Binding-site contacts:
Ligand atom BR28 contacts residue LEU49 of chain 1.B at 3.5 Å.
Ligand atom C12 contacts residue LEU49 of chain 1.B at 3.5 Å (hydrophobic).
Ligand atom O30 contacts residue SER95 of chain 1.B at 2.7 Å (h-bond).
Ligand atom O35 contacts residue GLY97 of chain 1.C at 3.1 Å.
Ligand atom C29 contacts residue MET97 of chain 1.B at 3.7 Å (hydrophobic).
Ligand atom C6 contacts residue ALA115 of chain 1.B at 3.6 Å (hydrophobic).
Ligand atom O32 contacts residue ASP48 of chain 1.B at 2.7 Å (salt-bridge).
Ligand atom O30 contacts residue MET97 of chain 1.B at 3.3 Å.
Ligand atom C5 contacts residue ASP48 of chain 1.B at 3.5 Å.
Ligand atom C15 contacts residue LEU49 of chain 1.B at 3.6 Å (hydrophobic).
Ligand atom O32 contacts residue ASP50 of chain 1.B at 3.3 Å.
Ligand atom C2 contacts residue ASP48 of chain 1.B at 3.7 Å.
Ligand atom O16 contacts residue ASN118 of chain 1.B at 3.0 Å (h-bond).
Ligand atom C12 contacts residue ILE96 of chain 1.B at 3.6 Å (hydrophobic).
Ligand atom N37 contacts residue GLY97 of chain 1.C at 1.3 Å.
Ligand atom C14 contacts residue LEU49 of chain 1.B at 3.4 Å (hydrophobic).
Ligand atom C20 contacts residue SER95 of chain 1.B at 3.5 Å.
Ligand atom C8 contacts residue LEU49 of chain 1.B at 3.4 Å (hydrophobic).
Ligand atom N37 contacts residue ASP117 of chain 1.B at 3.6 Å.
Ligand atom C1 contacts residue LYS72 of chain 1.B at 3.7 Å.
Ligand atom O31 contacts residue ASP48 of chain 1.B at 2.5 Å (salt-bridge).
Ligand atom C20 contacts residue LEU49 of chain 1.B at 3.4 Å (hydrophobic).
Ligand atom N9 contacts residue ASP48 of chain 1.B at 3.7 Å.
Ligand atom O35 contacts residue GLY27 of chain 1.B at 3.0 Å (h-bond).
Ligand atom C4 contacts residue ALA115 of chain 1.B at 3.7 Å (hydrophobic).
Ligand atom C1 contacts residue ASP48 of chain 1.B at 3.4 Å.
Ligand atom N11 contacts residue ILE96 of chain 1.B at 2.9 Å (h-bond).
Ligand atom O31 contacts residue LYS72 of chain 1.B at 2.8 Å (salt-bridge).
Ligand atom O33 contacts residue GLY26 of chain 1.B at 3.4 Å.
Ligand atom O35 contacts residue GLN60 of chain 1.B at 3.4 Å (h-bond).
Ligand atom O36 contacts residue ASP117 of chain 1.B at 3.3 Å (salt-bridge).
Ligand atom S34 contacts residue GLY97 of chain 1.C at 2.6 Å.
Ligand atom N11 contacts residue SER95 of chain 1.B at 3.5 Å.
Ligand atom C18 contacts residue MET97 of chain 1.B at 3.5 Å (hydrophobic).
Ligand atom C12 contacts residue SER95 of chain 1.B at 3.5 Å.
Ligand atom C3 contacts residue ASP48 of chain 1.B at 3.5 Å.
Ligand atom O33 contacts residue GLY97 of chain 1.C at 3.0 Å (h-bond).
Ligand atom S17 contacts residue ASN118 of chain 1.B at 3.4 Å (h-bond).
Ligand atom C6 contacts residue GLY97 of chain 1.C at 3.5 Å.
Ligand atom C13 contacts residue LEU49 of chain 1.B at 3.1 Å (hydrophobic).

Sequence of chain 1.C:
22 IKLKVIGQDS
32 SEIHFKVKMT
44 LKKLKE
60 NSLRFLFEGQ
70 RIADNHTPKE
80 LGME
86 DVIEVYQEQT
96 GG

A small-molecule ligand and the protein it binds are described below.
Small molecule (SMILES): C[C@](O)(c1csc(C(=O)c2cncnc2N[C@@H]2C[C@H](COS(N)(=O)=O)[C@@H](O)[C@H]2O)c1)c1cccc(Br)n1

Sequence of chain 1.B:
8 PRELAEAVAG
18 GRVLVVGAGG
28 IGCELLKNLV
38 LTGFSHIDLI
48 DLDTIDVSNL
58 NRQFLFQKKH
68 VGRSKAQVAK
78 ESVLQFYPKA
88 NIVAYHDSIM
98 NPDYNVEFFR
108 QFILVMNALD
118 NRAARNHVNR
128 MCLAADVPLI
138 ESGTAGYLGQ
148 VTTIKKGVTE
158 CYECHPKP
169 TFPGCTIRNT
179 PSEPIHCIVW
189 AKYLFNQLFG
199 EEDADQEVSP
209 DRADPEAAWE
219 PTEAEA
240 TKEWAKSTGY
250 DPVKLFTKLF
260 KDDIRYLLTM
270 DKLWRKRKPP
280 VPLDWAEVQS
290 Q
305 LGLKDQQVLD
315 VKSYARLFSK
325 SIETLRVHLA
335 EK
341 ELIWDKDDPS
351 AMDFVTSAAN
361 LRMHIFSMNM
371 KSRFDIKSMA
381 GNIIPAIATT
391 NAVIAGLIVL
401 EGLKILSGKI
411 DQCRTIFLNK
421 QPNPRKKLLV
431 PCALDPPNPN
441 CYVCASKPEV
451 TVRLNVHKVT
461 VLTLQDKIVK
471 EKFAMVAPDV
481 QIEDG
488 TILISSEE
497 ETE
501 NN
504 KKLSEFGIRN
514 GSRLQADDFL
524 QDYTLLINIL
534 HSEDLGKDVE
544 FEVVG